Sequence of chain 1.I:
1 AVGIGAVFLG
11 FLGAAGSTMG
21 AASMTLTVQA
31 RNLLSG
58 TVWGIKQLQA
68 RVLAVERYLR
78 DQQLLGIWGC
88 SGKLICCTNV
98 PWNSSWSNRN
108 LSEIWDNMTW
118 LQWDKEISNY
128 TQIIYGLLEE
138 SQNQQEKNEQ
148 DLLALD

A small-molecule ligand and the protein it binds are described below.
Small molecule (SMILES): CC(=O)N[C@H]1[C@H](O[C@H]2[C@H](O)[C@@H](NC(C)=O)CO[C@@H]2CO)O[C@H](CO)[C@@H](O[C@@H]2O[C@H](CO)[C@@H](O)[C@H](O)[C@@H]2O)[C@@H]1O

Sequence of chain 1.W:
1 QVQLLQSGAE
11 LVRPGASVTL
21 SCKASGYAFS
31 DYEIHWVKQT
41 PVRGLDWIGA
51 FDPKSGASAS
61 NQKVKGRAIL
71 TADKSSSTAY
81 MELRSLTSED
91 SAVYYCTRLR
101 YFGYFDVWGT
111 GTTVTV

Binding-site contacts:
Ligand atom O7 contacts residue ASN100 of chain 1.I at 3.7 Å.
Ligand atom C2 contacts residue ASN100 of chain 1.I at 2.2 Å.
Ligand atom C6 contacts residue SER102 of chain 1.I at 4.2 Å.
Ligand atom C8 contacts residue TRP103 of chain 1.I at 4.3 Å (hydrophobic).
Ligand atom O7 contacts residue ILE130 of chain 1.I at 4.2 Å.
Ligand atom C1 contacts residue ASN100 of chain 1.I at 1.4 Å.
Ligand atom O7 contacts residue TRP103 of chain 1.I at 4.1 Å.
Ligand atom C1 contacts residue SER102 of chain 1.I at 3.3 Å.
Ligand atom O4 contacts residue ARG100 of chain 1.W at 4.1 Å.
Ligand atom N2 contacts residue ASN100 of chain 1.I at 2.5 Å (h-bond).
Ligand atom C3 contacts residue ASN100 of chain 1.I at 3.6 Å.
Ligand atom C5 contacts residue ASN100 of chain 1.I at 3.8 Å.
Ligand atom O5 contacts residue ASN100 of chain 1.I at 2.6 Å (h-bond).
Ligand atom C7 contacts residue TRP103 of chain 1.I at 4.3 Å (hydrophobic).
Ligand atom C8 contacts residue ASN100 of chain 1.I at 4.2 Å.
Ligand atom C7 contacts residue ASN100 of chain 1.I at 3.3 Å.
Ligand atom C5 contacts residue SER102 of chain 1.I at 4.1 Å.
Ligand atom O5 contacts residue SER102 of chain 1.I at 2.8 Å (h-bond).
Ligand atom C8 contacts residue LEU134 of chain 1.I at 3.8 Å (hydrophobic).
Ligand atom O3 contacts residue ARG100 of chain 1.W at 3.5 Å (salt-bridge).
Ligand atom C4 contacts residue ASN100 of chain 1.I at 4.2 Å.